Sequence of chain 1.B:
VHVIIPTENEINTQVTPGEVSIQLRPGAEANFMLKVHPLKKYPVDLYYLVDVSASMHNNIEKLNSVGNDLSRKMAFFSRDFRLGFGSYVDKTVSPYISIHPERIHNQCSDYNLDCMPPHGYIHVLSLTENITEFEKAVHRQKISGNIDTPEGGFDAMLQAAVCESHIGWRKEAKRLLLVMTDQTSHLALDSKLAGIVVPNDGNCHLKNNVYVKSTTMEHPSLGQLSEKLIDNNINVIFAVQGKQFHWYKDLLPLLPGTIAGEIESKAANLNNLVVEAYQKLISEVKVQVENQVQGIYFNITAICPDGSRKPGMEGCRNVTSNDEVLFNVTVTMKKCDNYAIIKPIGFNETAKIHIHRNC

Binding-site contacts:
Ligand atom C5 contacts residue GLN75 of chain 1.B at 4.1 Å.
Ligand atom C8 contacts residue GLU415 of chain 1.B at 4.3 Å.
Ligand atom O3 contacts residue ARG140 of chain 1.B at 4.3 Å.
Ligand atom N2 contacts residue ASN414 of chain 1.B at 2.7 Å (h-bond).
Ligand atom O6 contacts residue GLU233 of chain 1.B at 3.5 Å (salt-bridge).
Ligand atom C1 contacts residue ASN414 of chain 1.B at 1.5 Å.
Ligand atom O5 contacts residue GLU233 of chain 1.B at 4.2 Å.
Ligand atom C8 contacts residue LEU100 of chain 1.B at 3.9 Å (hydrophobic).
Ligand atom O6 contacts residue GLN75 of chain 1.B at 4.0 Å.
Ligand atom N2 contacts residue GLU415 of chain 1.B at 3.6 Å.
Ligand atom C7 contacts residue ASN414 of chain 1.B at 3.0 Å.
Ligand atom C7 contacts residue THR74 of chain 1.B at 4.4 Å.
Ligand atom O4 contacts residue THR74 of chain 1.B at 4.5 Å.
Ligand atom O6 contacts residue TYR103 of chain 1.B at 3.5 Å.
Ligand atom C2 contacts residue GLU415 of chain 1.B at 4.1 Å.
Ligand atom C1 contacts residue GLU415 of chain 1.B at 3.9 Å.
Ligand atom C6 contacts residue PRO104 of chain 1.B at 4.4 Å (hydrophobic).
Ligand atom C8 contacts residue ASN414 of chain 1.B at 3.6 Å.
Ligand atom C2 contacts residue ASN414 of chain 1.B at 2.7 Å.
Ligand atom O5 contacts residue GLN75 of chain 1.B at 3.8 Å.
Ligand atom C5 contacts residue GLU233 of chain 1.B at 3.6 Å.
Ligand atom C6 contacts residue LEU100 of chain 1.B at 4.3 Å (hydrophobic).
Ligand atom C7 contacts residue GLU415 of chain 1.B at 4.5 Å.
Ligand atom O6 contacts residue PRO104 of chain 1.B at 4.0 Å.
Ligand atom O7 contacts residue THR74 of chain 1.B at 3.9 Å.
Ligand atom C8 contacts residue THR74 of chain 1.B at 4.3 Å.
Ligand atom C3 contacts residue ASN414 of chain 1.B at 4.0 Å.
Ligand atom C6 contacts residue GLU233 of chain 1.B at 3.5 Å.
Ligand atom C4 contacts residue ASN414 of chain 1.B at 4.4 Å.
Ligand atom O6 contacts residue LEU100 of chain 1.B at 3.5 Å.
Ligand atom C5 contacts residue ASN414 of chain 1.B at 3.8 Å.
Ligand atom C1 contacts residue GLN75 of chain 1.B at 3.8 Å.
Ligand atom O7 contacts residue ASN414 of chain 1.B at 3.2 Å (h-bond).
Ligand atom O5 contacts residue ASN414 of chain 1.B at 2.4 Å (h-bond).
Ligand atom C4 contacts residue GLU233 of chain 1.B at 4.4 Å.
Ligand atom C3 contacts residue GLU415 of chain 1.B at 4.0 Å.

This protein binds this small molecule.
Small molecule (SMILES): CC(=O)N[C@H]1[C@H](O[C@H]2[C@H](O)[C@@H](NC(C)=O)CO[C@@H]2CO)O[C@H](CO)[C@@H](O)[C@@H]1O